The protein below binds the small molecule below.
Small molecule (SMILES): CC(C)(O)c1cc(F)c2c(c1)C(=O)N(Cc1ccc(Cl)cn1)[C@@]2(OCC1(O)CC1)c1ccc(Cl)cc1

Binding-site contacts:
Ligand atom F28 contacts residue GLY47 of chain 1.A at 3.4 Å.
Ligand atom CL2 contacts residue ILE88 of chain 1.A at 3.7 Å.
Ligand atom C29 contacts residue ILE50 of chain 1.A at 3.8 Å (hydrophobic).
Ligand atom C17 contacts residue LEU43 of chain 1.A at 3.3 Å (hydrophobic).
Ligand atom C1 contacts residue GLN61 of chain 1.A at 3.7 Å.
Ligand atom C13 contacts residue VAL82 of chain 1.A at 3.8 Å (hydrophobic).
Ligand atom C24 contacts residue MET51 of chain 1.A at 3.7 Å (hydrophobic).
Ligand atom C33 contacts residue ILE50 of chain 1.A at 3.7 Å (hydrophobic).
Ligand atom CL1 contacts residue HIS85 of chain 1.A at 3.6 Å.
Ligand atom O20 contacts residue GLY47 of chain 1.A at 3.5 Å.
Ligand atom C36 contacts residue LEU43 of chain 1.A at 3.3 Å (hydrophobic).
Ligand atom C1 contacts residue ILE63 of chain 1.A at 3.9 Å (hydrophobic).
Ligand atom C32 contacts residue ILE50 of chain 1.A at 3.5 Å (hydrophobic).
Ligand atom O4 contacts residue GLN61 of chain 1.A at 2.5 Å (h-bond).
Ligand atom C2 contacts residue GLN61 of chain 1.A at 3.5 Å.
Ligand atom C6 contacts residue VAL82 of chain 1.A at 3.6 Å (hydrophobic).
Ligand atom C36 contacts residue GLY47 of chain 1.A at 3.4 Å.
Ligand atom F28 contacts residue MET51 of chain 1.A at 3.8 Å.
Ligand atom CL1 contacts residue TYR89 of chain 1.A at 3.8 Å.
Ligand atom C5 contacts residue VAL82 of chain 1.A at 3.9 Å (hydrophobic).
Ligand atom C15 contacts residue LEU43 of chain 1.A at 3.7 Å (hydrophobic).
Ligand atom CL2 contacts residue LEU43 of chain 1.A at 3.7 Å.
Ligand atom C14 contacts residue VAL82 of chain 1.A at 3.5 Å (hydrophobic).
Ligand atom C35 contacts residue GLY47 of chain 1.A at 3.5 Å.
Ligand atom C27 contacts residue ILE50 of chain 1.A at 4.0 Å (hydrophobic).
Ligand atom CL2 contacts residue LEU46 of chain 1.A at 3.8 Å.
Ligand atom C35 contacts residue LEU43 of chain 1.A at 3.2 Å (hydrophobic).
Ligand atom C14 contacts residue ILE88 of chain 1.A at 3.9 Å (hydrophobic).
Ligand atom O9 contacts residue VAL82 of chain 1.A at 3.8 Å.
Ligand atom C14 contacts residue HIS85 of chain 1.A at 3.4 Å.
Ligand atom C24 contacts residue GLY47 of chain 1.A at 3.5 Å.
Ligand atom F28 contacts residue ILE50 of chain 1.A at 3.3 Å.
Ligand atom C15 contacts residue HIS85 of chain 1.A at 3.8 Å.
Ligand atom CL1 contacts residue ILE88 of chain 1.A at 3.8 Å.
Ligand atom C33 contacts residue LEU43 of chain 1.A at 3.8 Å (hydrophobic).
Ligand atom C13 contacts residue HIS85 of chain 1.A at 3.9 Å.
Ligand atom C3 contacts residue GLN61 of chain 1.A at 3.9 Å.
Ligand atom CL1 contacts residue LEU43 of chain 1.A at 3.7 Å.
Ligand atom C35 contacts residue LEU46 of chain 1.A at 3.8 Å (hydrophobic).
Ligand atom C29 contacts residue MET51 of chain 1.A at 3.9 Å (hydrophobic).

Sequence of chain 1.A:
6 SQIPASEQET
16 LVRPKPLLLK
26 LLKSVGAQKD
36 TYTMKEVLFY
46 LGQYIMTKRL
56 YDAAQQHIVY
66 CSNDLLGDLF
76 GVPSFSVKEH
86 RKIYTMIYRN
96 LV